Sequence of chain 1.A:
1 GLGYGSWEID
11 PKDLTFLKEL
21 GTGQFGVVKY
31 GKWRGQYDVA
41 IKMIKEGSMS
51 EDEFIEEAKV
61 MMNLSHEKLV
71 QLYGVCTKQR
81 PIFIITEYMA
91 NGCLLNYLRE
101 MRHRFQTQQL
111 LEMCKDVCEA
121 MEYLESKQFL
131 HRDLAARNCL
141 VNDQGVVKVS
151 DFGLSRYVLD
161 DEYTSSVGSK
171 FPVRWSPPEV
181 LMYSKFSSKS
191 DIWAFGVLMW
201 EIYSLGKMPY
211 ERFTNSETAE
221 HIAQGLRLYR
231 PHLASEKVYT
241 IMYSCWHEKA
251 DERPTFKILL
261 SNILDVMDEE

This small molecule binds to this protein.
Small molecule (SMILES): NC(=O)c1nnc2ccccc2c1N

Binding-site contacts:
Ligand atom O3 contacts residue TYR88 of chain 1.A at 3.6 Å.
Ligand atom N1 contacts residue GLU87 of chain 1.A at 3.0 Å (salt-bridge).
Ligand atom N1 contacts residue LEU140 of chain 1.A at 3.4 Å.
Ligand atom N5 contacts residue LEU140 of chain 1.A at 3.6 Å.
Ligand atom N14 contacts residue MET89 of chain 1.A at 3.0 Å (h-bond).
Ligand atom N6 contacts residue LEU140 of chain 1.A at 4.2 Å.
Ligand atom O3 contacts residue ALA40 of chain 1.A at 3.6 Å.
Ligand atom N1 contacts residue MET89 of chain 1.A at 4.0 Å.
Ligand atom O3 contacts residue MET89 of chain 1.A at 2.8 Å (h-bond).
Ligand atom C4 contacts residue LEU140 of chain 1.A at 3.8 Å (hydrophobic).
Ligand atom N5 contacts residue VAL28 of chain 1.A at 3.8 Å.
Ligand atom N14 contacts residue GLY92 of chain 1.A at 3.7 Å.
Ligand atom C2 contacts residue GLU87 of chain 1.A at 3.9 Å.
Ligand atom N1 contacts residue TYR88 of chain 1.A at 4.3 Å.
Ligand atom C13 contacts residue LEU20 of chain 1.A at 4.0 Å (hydrophobic).
Ligand atom O3 contacts residue LEU20 of chain 1.A at 4.0 Å.
Ligand atom C10 contacts residue LEU20 of chain 1.A at 3.5 Å (hydrophobic).
Ligand atom C4 contacts residue ALA40 of chain 1.A at 4.3 Å (hydrophobic).
Ligand atom C13 contacts residue MET89 of chain 1.A at 4.2 Å (hydrophobic).
Ligand atom N14 contacts residue LEU20 of chain 1.A at 3.7 Å.
Ligand atom C11 contacts residue GLY92 of chain 1.A at 4.0 Å.
Ligand atom N1 contacts residue THR86 of chain 1.A at 3.5 Å (h-bond).
Ligand atom C2 contacts residue LEU140 of chain 1.A at 3.8 Å (hydrophobic).
Ligand atom N1 contacts residue ALA40 of chain 1.A at 3.4 Å.
Ligand atom C2 contacts residue MET89 of chain 1.A at 3.6 Å (hydrophobic).
Ligand atom C10 contacts residue GLY21 of chain 1.A at 4.0 Å.
Ligand atom C8 contacts residue VAL28 of chain 1.A at 4.0 Å (hydrophobic).
Ligand atom C9 contacts residue THR22 of chain 1.A at 4.2 Å.
Ligand atom C9 contacts residue GLY21 of chain 1.A at 4.0 Å.
Ligand atom N6 contacts residue VAL28 of chain 1.A at 3.7 Å.
Ligand atom C4 contacts residue VAL28 of chain 1.A at 4.3 Å (hydrophobic).
Ligand atom C7 contacts residue LEU140 of chain 1.A at 4.2 Å (hydrophobic).
Ligand atom C2 contacts residue ALA40 of chain 1.A at 3.5 Å (hydrophobic).
Ligand atom C4 contacts residue LEU20 of chain 1.A at 4.3 Å (hydrophobic).
Ligand atom C12 contacts residue LEU140 of chain 1.A at 4.1 Å (hydrophobic).
Ligand atom C12 contacts residue LEU20 of chain 1.A at 4.2 Å (hydrophobic).
Ligand atom C13 contacts residue LEU140 of chain 1.A at 4.1 Å (hydrophobic).
Ligand atom O3 contacts residue GLU87 of chain 1.A at 4.0 Å.
Ligand atom C11 contacts residue LEU20 of chain 1.A at 3.9 Å (hydrophobic).
Ligand atom C7 contacts residue VAL28 of chain 1.A at 4.1 Å (hydrophobic).